This protein binds this small molecule.
Small molecule (SMILES): OC[C@H]1O[C@@H](O[C@H]2[C@H](O)[C@@H](O)[C@H](O[C@H]3[C@H](O)[C@@H](O)[C@H](O[C@H]4[C@H](O)[C@@H](O)[C@H](O[C@H]5[C@H](O)[C@@H](O)[C@H](O)O[C@@H]5CO)O[C@@H]4CO)O[C@@H]3CO)O[C@@H]2CO)[C@H](O)[C@@H](O)[C@@H]1O

Sequence of chain 1.B:
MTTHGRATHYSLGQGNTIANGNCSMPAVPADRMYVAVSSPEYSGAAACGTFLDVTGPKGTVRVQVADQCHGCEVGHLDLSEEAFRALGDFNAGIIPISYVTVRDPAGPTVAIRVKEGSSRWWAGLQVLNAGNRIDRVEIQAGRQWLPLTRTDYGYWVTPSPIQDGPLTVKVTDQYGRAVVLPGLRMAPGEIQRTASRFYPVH

Binding-site contacts:
Ligand atom O4 contacts residue LYS115 of chain 1.A at 3.2 Å (salt-bridge).
Ligand atom C6 contacts residue TRP122 of chain 1.A at 3.5 Å (hydrophobic).
Ligand atom O5 contacts residue TRP122 of chain 1.A at 3.6 Å.
Ligand atom C2 contacts residue TYR153 of chain 1.B at 3.2 Å (hydrophobic).
Ligand atom O4 contacts residue TRP122 of chain 1.B at 3.6 Å.
Ligand atom O2 contacts residue TYR153 of chain 1.B at 3.4 Å (h-bond).
Ligand atom O3 contacts residue LYS115 of chain 1.B at 2.7 Å (salt-bridge).
Ligand atom C6 contacts residue TYR153 of chain 1.B at 3.5 Å (hydrophobic).
Ligand atom C3 contacts residue ASP67 of chain 1.B at 3.2 Å.
Ligand atom C2 contacts residue ASN22 of chain 1.B at 3.5 Å.
Ligand atom C1 contacts residue ASP67 of chain 1.B at 3.4 Å.
Ligand atom C2 contacts residue ASP67 of chain 1.A at 3.4 Å.
Ligand atom O3 contacts residue ASN22 of chain 1.B at 3.4 Å (h-bond).
Ligand atom C2 contacts residue GLY21 of chain 1.A at 3.6 Å.
Ligand atom O6 contacts residue LYS115 of chain 1.B at 2.5 Å (salt-bridge).
Ligand atom O6 contacts residue TYR153 of chain 1.A at 2.7 Å.
Ligand atom C2 contacts residue ASP67 of chain 1.B at 3.5 Å.
Ligand atom O2 contacts residue GLY21 of chain 1.A at 3.3 Å.
Ligand atom C2 contacts residue ASN22 of chain 1.A at 3.5 Å.
Ligand atom O4 contacts residue ASN22 of chain 1.B at 3.4 Å.
Ligand atom O4 contacts residue TYR153 of chain 1.B at 3.2 Å.
Ligand atom O2 contacts residue ASP67 of chain 1.B at 2.7 Å (salt-bridge).
Ligand atom O6 contacts residue GLU116 of chain 1.B at 3.6 Å (salt-bridge).
Ligand atom O3 contacts residue GLY21 of chain 1.B at 3.3 Å.
Ligand atom O6 contacts residue GLY21 of chain 1.B at 2.8 Å (h-bond).
Ligand atom O4 contacts residue ASN22 of chain 1.A at 3.5 Å.
Ligand atom C5 contacts residue TYR153 of chain 1.B at 3.3 Å (hydrophobic).
Ligand atom O3 contacts residue ASP67 of chain 1.A at 2.7 Å (salt-bridge).
Ligand atom C3 contacts residue ASN22 of chain 1.B at 3.5 Å.
Ligand atom O6 contacts residue HIS70 of chain 1.B at 3.0 Å.
Ligand atom C3 contacts residue ASP67 of chain 1.A at 3.6 Å.
Ligand atom C6 contacts residue LYS115 of chain 1.B at 3.3 Å.
Ligand atom O5 contacts residue ASN22 of chain 1.B at 3.6 Å.
Ligand atom O6 contacts residue HIS70 of chain 1.A at 3.6 Å.
Ligand atom O3 contacts residue TRP122 of chain 1.B at 3.3 Å.
Ligand atom O5 contacts residue LYS115 of chain 1.B at 3.2 Å (salt-bridge).
Ligand atom C6 contacts residue GLY21 of chain 1.B at 3.4 Å.
Ligand atom C4 contacts residue ASP67 of chain 1.A at 3.4 Å.
Ligand atom C3 contacts residue TYR153 of chain 1.A at 3.5 Å (hydrophobic).
Ligand atom O2 contacts residue LYS115 of chain 1.A at 3.0 Å (salt-bridge).

Sequence of chain 1.A:
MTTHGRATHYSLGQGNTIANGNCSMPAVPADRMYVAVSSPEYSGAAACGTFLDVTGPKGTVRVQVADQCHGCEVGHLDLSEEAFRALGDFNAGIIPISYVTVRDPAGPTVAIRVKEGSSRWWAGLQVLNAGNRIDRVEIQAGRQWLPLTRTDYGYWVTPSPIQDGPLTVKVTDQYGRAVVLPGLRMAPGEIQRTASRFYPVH